Sequence of chain 1.A:
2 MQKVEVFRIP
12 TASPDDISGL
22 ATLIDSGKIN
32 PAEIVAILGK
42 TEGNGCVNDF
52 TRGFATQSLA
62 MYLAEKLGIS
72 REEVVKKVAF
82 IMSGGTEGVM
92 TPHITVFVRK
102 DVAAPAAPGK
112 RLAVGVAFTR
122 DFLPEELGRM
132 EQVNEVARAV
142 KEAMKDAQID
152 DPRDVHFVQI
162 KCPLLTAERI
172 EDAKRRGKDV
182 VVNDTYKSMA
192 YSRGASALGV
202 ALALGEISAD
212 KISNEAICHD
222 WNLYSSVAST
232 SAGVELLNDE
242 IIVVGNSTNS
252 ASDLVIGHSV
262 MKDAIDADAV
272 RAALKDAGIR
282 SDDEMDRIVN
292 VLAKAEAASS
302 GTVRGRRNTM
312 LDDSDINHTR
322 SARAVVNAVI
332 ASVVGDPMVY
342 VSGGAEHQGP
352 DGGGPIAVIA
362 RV

This small molecule binds to this protein.
Small molecule (SMILES): OCCCO

Binding-site contacts:
Ligand atom O1 contacts residue GLU236 of chain 1.A at 3.2 Å (salt-bridge).
Ligand atom C2 contacts residue GLU236 of chain 1.A at 4.3 Å.
Ligand atom C2 contacts residue VAL76 of chain 1.A at 3.9 Å (hydrophobic).
Ligand atom C1 contacts residue GLU236 of chain 1.A at 2.8 Å.
Ligand atom C2 contacts residue THR57 of chain 1.A at 4.3 Å.
Ligand atom O3 contacts residue LEU237 of chain 1.A at 4.0 Å.
Ligand atom C3 contacts residue GLU241 of chain 1.A at 3.7 Å.
Ligand atom O1 contacts residue THR57 of chain 1.A at 3.5 Å.
Ligand atom C3 contacts residue PHE81 of chain 1.A at 4.2 Å (hydrophobic).
Ligand atom C1 contacts residue THR57 of chain 1.A at 4.5 Å.
Ligand atom O3 contacts residue GLU241 of chain 1.A at 3.3 Å (salt-bridge).
Ligand atom O3 contacts residue PHE81 of chain 1.A at 3.6 Å.
Ligand atom C3 contacts residue THR57 of chain 1.A at 3.9 Å.
Ligand atom C1 contacts residue LEU237 of chain 1.A at 3.9 Å (hydrophobic).
Ligand atom C3 contacts residue VAL76 of chain 1.A at 4.1 Å (hydrophobic).